The small molecule below binds the protein below.
Small molecule (SMILES): CC(=O)N[C@@H]1[C@@H](O)[C@H](O)[C@@H](CO)O[C@H]1O

Sequence of chain 2.G:
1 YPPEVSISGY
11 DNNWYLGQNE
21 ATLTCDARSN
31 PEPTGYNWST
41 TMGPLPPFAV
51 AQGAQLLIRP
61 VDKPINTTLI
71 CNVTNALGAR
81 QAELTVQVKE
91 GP

Binding-site contacts:
Ligand atom C6 contacts residue THR74 of chain 2.G at 3.7 Å.
Ligand atom C1 contacts residue ALA79 of chain 2.G at 4.3 Å (hydrophobic).
Ligand atom C3 contacts residue ASN72 of chain 2.G at 4.0 Å.
Ligand atom N2 contacts residue GLN81 of chain 2.G at 4.3 Å.
Ligand atom C2 contacts residue ASN72 of chain 2.G at 2.6 Å.
Ligand atom C7 contacts residue ASN72 of chain 2.G at 3.5 Å.
Ligand atom C8 contacts residue GLN81 of chain 2.G at 3.2 Å.
Ligand atom O7 contacts residue ASN72 of chain 2.G at 3.3 Å (h-bond).
Ligand atom O5 contacts residue THR74 of chain 2.G at 4.0 Å.
Ligand atom C5 contacts residue ASN72 of chain 2.G at 3.7 Å.
Ligand atom C4 contacts residue ASN72 of chain 2.G at 4.3 Å.
Ligand atom N2 contacts residue ASN72 of chain 2.G at 3.2 Å (h-bond).
Ligand atom C1 contacts residue ASN72 of chain 2.G at 1.5 Å.
Ligand atom C7 contacts residue GLN81 of chain 2.G at 3.8 Å.
Ligand atom O7 contacts residue GLN81 of chain 2.G at 3.9 Å.
Ligand atom O5 contacts residue ASN72 of chain 2.G at 2.4 Å (h-bond).
Ligand atom C5 contacts residue THR74 of chain 2.G at 3.9 Å.